Sequence of chain 1.A:
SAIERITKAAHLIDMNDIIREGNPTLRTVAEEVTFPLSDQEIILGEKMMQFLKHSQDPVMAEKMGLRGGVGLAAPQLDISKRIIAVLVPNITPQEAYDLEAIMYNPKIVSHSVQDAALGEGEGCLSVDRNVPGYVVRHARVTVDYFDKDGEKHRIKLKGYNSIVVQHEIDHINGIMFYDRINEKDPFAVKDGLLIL

Binding-site contacts:
Ligand atom O31 contacts residue HIS176 of chain 1.A at 3.1 Å (h-bond).
Ligand atom N02 contacts residue GLY71 of chain 1.A at 3.6 Å.
Ligand atom O31 contacts residue GLN76 of chain 1.A at 2.9 Å (h-bond).
Ligand atom N23 contacts residue GLY68 of chain 1.A at 2.9 Å (h-bond).
Ligand atom O01 contacts residue CYS129 of chain 1.A at 3.0 Å.
Ligand atom N02 contacts residue LEU130 of chain 1.A at 3.8 Å.
Ligand atom C08 contacts residue GLY128 of chain 1.A at 3.4 Å.
Ligand atom C17 contacts residue ARG67 of chain 1.A at 3.1 Å.
Ligand atom C03 contacts residue LEU130 of chain 1.A at 3.6 Å (hydrophobic).
Ligand atom N15 contacts residue CYS129 of chain 1.A at 3.5 Å (h-bond).
Ligand atom C25 contacts residue VAL70 of chain 1.A at 3.8 Å (hydrophobic).
Ligand atom O13 contacts residue VAL70 of chain 1.A at 2.8 Å (h-bond).
Ligand atom C24 contacts residue VAL70 of chain 1.A at 3.8 Å (hydrophobic).
Ligand atom C30 contacts residue HIS172 of chain 1.A at 3.5 Å.
Ligand atom O01 contacts residue HIS172 of chain 1.A at 3.2 Å (h-bond).
Ligand atom O01 contacts residue NI1 of chain 1.C at 2.0 Å (h-bond).
Ligand atom N02 contacts residue NI1 of chain 1.C at 2.8 Å (h-bond).
Ligand atom O31 contacts residue GLU173 of chain 1.A at 2.7 Å (salt-bridge).
Ligand atom O31 contacts residue NI1 of chain 1.C at 2.3 Å (h-bond).
Ligand atom O01 contacts residue LEU130 of chain 1.A at 2.8 Å (h-bond).
Ligand atom O01 contacts residue GLN76 of chain 1.A at 3.4 Å (h-bond).
Ligand atom N29 contacts residue GLY68 of chain 1.A at 3.7 Å.
Ligand atom C16 contacts residue GLY128 of chain 1.A at 3.7 Å.
Ligand atom C16 contacts residue CYS129 of chain 1.A at 3.4 Å (hydrophobic).
Ligand atom C09 contacts residue GLU127 of chain 1.A at 3.8 Å.
Ligand atom C19 contacts residue GLY68 of chain 1.A at 3.1 Å.
Ligand atom C30 contacts residue GLN76 of chain 1.A at 3.5 Å.
Ligand atom C11 contacts residue VAL169 of chain 1.A at 3.8 Å (hydrophobic).
Ligand atom C30 contacts residue GLU173 of chain 1.A at 3.0 Å.
Ligand atom N02 contacts residue HIS172 of chain 1.A at 3.5 Å (h-bond).
Ligand atom O31 contacts residue HIS172 of chain 1.A at 3.1 Å (h-bond).
Ligand atom C30 contacts residue NI1 of chain 1.C at 2.9 Å.
Ligand atom O13 contacts residue GLY69 of chain 1.A at 3.1 Å.
Ligand atom C18 contacts residue GLY68 of chain 1.A at 3.6 Å.
Ligand atom C03 contacts residue GLY71 of chain 1.A at 3.6 Å.
Ligand atom C07 contacts residue VAL70 of chain 1.A at 3.6 Å (hydrophobic).
Ligand atom C16 contacts residue ARG67 of chain 1.A at 3.3 Å.
Ligand atom C30 contacts residue GLY71 of chain 1.A at 3.1 Å.
Ligand atom C21 contacts residue GLY68 of chain 1.A at 3.5 Å.
Ligand atom N15 contacts residue GLY128 of chain 1.A at 3.4 Å.

A protein and the small-molecule ligand that binds it are described below.
Small molecule (SMILES): O=CN(O)C[C@@H](CC1CCCC1)C(=O)N1NCCC[C@H]1C(=O)Nc1ccccn1